A small-molecule ligand and the protein it binds are described below.
Small molecule (SMILES): COc1ccc(Cc2ccccc2)cc1

Sequence of chain 1.B:
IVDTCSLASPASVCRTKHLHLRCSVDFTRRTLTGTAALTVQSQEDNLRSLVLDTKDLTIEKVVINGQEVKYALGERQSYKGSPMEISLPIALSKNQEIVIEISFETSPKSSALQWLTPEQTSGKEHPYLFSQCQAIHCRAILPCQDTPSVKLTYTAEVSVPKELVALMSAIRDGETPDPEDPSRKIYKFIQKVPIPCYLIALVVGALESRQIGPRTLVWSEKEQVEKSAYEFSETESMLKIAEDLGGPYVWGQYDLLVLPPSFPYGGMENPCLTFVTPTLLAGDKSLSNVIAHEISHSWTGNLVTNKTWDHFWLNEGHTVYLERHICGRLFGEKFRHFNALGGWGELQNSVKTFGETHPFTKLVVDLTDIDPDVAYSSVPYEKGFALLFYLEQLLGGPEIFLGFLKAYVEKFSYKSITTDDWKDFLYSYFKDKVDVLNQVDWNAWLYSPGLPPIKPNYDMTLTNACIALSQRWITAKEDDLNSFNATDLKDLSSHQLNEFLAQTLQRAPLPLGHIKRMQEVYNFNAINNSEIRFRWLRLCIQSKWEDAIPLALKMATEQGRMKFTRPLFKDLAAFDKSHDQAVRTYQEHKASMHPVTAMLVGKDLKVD

Binding-site contacts:
Ligand atom C13 contacts residue PRO375 of chain 1.B at 3.2 Å (hydrophobic).
Ligand atom C10 contacts residue TRP312 of chain 1.B at 3.8 Å (hydrophobic).
Ligand atom C9 contacts residue PHE315 of chain 1.B at 3.4 Å (hydrophobic).
Ligand atom C5 contacts residue PRO383 of chain 1.B at 3.6 Å (hydrophobic).
Ligand atom C12 contacts residue TYR379 of chain 1.B at 3.5 Å (hydrophobic).
Ligand atom C15 contacts residue TYR268 of chain 1.B at 3.3 Å (hydrophobic).
Ligand atom C3 contacts residue PHE315 of chain 1.B at 3.5 Å (hydrophobic).
Ligand atom C8 contacts residue PRO375 of chain 1.B at 3.9 Å (hydrophobic).
Ligand atom C11 contacts residue GLN137 of chain 1.B at 4.1 Å.
Ligand atom C4 contacts residue PHE315 of chain 1.B at 3.8 Å (hydrophobic).
Ligand atom C4 contacts residue TRP312 of chain 1.B at 4.0 Å (hydrophobic).
Ligand atom C10 contacts residue GLN137 of chain 1.B at 4.1 Å.
Ligand atom C10 contacts residue PHE315 of chain 1.B at 3.3 Å (hydrophobic).
Ligand atom C1 contacts residue TYR379 of chain 1.B at 3.7 Å (hydrophobic).
Ligand atom C3 contacts residue VAL368 of chain 1.B at 3.4 Å (hydrophobic).
Ligand atom C11 contacts residue PHE315 of chain 1.B at 3.9 Å (hydrophobic).
Ligand atom C13 contacts residue TYR379 of chain 1.B at 3.9 Å (hydrophobic).
Ligand atom C5 contacts residue VAL368 of chain 1.B at 3.8 Å (hydrophobic).
Ligand atom C11 contacts residue TYR379 of chain 1.B at 4.0 Å (hydrophobic).
Ligand atom O14 contacts residue PHE315 of chain 1.B at 4.1 Å.
Ligand atom C1 contacts residue ALA378 of chain 1.B at 3.5 Å (hydrophobic).
Ligand atom C11 contacts residue ALA138 of chain 1.B at 3.7 Å (hydrophobic).
Ligand atom C10 contacts residue ALA138 of chain 1.B at 3.8 Å (hydrophobic).
Ligand atom C15 contacts residue TYR379 of chain 1.B at 3.8 Å (hydrophobic).
Ligand atom C12 contacts residue ALA138 of chain 1.B at 4.1 Å (hydrophobic).
Ligand atom C9 contacts residue TRP312 of chain 1.B at 3.8 Å (hydrophobic).
Ligand atom C2 contacts residue PHE315 of chain 1.B at 4.0 Å (hydrophobic).
Ligand atom C15 contacts residue GLN137 of chain 1.B at 3.8 Å.
Ligand atom C15 contacts residue 28T1 of chain 1.I at 3.2 Å.
Ligand atom C6 contacts residue ALA378 of chain 1.B at 3.4 Å (hydrophobic).
Ligand atom C1 contacts residue PHE315 of chain 1.B at 4.1 Å (hydrophobic).
Ligand atom O14 contacts residue ALA138 of chain 1.B at 4.0 Å.
Ligand atom C12 contacts residue PRO375 of chain 1.B at 4.0 Å (hydrophobic).
Ligand atom C6 contacts residue PRO383 of chain 1.B at 3.7 Å (hydrophobic).
Ligand atom C7 contacts residue PRO375 of chain 1.B at 3.9 Å (hydrophobic).
Ligand atom C4 contacts residue VAL368 of chain 1.B at 3.3 Å (hydrophobic).
Ligand atom C7 contacts residue LEU370 of chain 1.B at 3.6 Å (hydrophobic).
Ligand atom C3 contacts residue TRP312 of chain 1.B at 3.2 Å (hydrophobic).
Ligand atom O14 contacts residue 28T1 of chain 1.I at 3.4 Å.
Ligand atom O14 contacts residue GLN137 of chain 1.B at 3.1 Å.